Binding-site contacts:
Ligand atom O7 contacts residue ASN122 of chain 1.B at 2.8 Å (h-bond).
Ligand atom N2 contacts residue ASN122 of chain 1.B at 2.8 Å (h-bond).
Ligand atom C3 contacts residue ASN122 of chain 1.B at 3.8 Å.
Ligand atom C6 contacts residue VAL127 of chain 1.B at 3.9 Å (hydrophobic).
Ligand atom C1 contacts residue VAL127 of chain 1.B at 3.9 Å (hydrophobic).
Ligand atom C2 contacts residue ASN122 of chain 1.B at 2.4 Å.
Ligand atom C8 contacts residue ASN125 of chain 1.B at 4.1 Å.
Ligand atom O5 contacts residue VAL127 of chain 1.B at 3.9 Å.
Ligand atom C5 contacts residue VAL127 of chain 1.B at 3.7 Å (hydrophobic).
Ligand atom O5 contacts residue ASN122 of chain 1.B at 2.4 Å (h-bond).
Ligand atom C7 contacts residue ASN122 of chain 1.B at 3.0 Å.
Ligand atom C5 contacts residue ASN122 of chain 1.B at 3.7 Å.
Ligand atom C1 contacts residue ASN122 of chain 1.B at 1.4 Å.
Ligand atom C8 contacts residue ASN122 of chain 1.B at 4.0 Å.
Ligand atom C6 contacts residue VAL120 of chain 1.B at 4.4 Å (hydrophobic).
Ligand atom C4 contacts residue ASN122 of chain 1.B at 4.3 Å.

Sequence of chain 1.B:
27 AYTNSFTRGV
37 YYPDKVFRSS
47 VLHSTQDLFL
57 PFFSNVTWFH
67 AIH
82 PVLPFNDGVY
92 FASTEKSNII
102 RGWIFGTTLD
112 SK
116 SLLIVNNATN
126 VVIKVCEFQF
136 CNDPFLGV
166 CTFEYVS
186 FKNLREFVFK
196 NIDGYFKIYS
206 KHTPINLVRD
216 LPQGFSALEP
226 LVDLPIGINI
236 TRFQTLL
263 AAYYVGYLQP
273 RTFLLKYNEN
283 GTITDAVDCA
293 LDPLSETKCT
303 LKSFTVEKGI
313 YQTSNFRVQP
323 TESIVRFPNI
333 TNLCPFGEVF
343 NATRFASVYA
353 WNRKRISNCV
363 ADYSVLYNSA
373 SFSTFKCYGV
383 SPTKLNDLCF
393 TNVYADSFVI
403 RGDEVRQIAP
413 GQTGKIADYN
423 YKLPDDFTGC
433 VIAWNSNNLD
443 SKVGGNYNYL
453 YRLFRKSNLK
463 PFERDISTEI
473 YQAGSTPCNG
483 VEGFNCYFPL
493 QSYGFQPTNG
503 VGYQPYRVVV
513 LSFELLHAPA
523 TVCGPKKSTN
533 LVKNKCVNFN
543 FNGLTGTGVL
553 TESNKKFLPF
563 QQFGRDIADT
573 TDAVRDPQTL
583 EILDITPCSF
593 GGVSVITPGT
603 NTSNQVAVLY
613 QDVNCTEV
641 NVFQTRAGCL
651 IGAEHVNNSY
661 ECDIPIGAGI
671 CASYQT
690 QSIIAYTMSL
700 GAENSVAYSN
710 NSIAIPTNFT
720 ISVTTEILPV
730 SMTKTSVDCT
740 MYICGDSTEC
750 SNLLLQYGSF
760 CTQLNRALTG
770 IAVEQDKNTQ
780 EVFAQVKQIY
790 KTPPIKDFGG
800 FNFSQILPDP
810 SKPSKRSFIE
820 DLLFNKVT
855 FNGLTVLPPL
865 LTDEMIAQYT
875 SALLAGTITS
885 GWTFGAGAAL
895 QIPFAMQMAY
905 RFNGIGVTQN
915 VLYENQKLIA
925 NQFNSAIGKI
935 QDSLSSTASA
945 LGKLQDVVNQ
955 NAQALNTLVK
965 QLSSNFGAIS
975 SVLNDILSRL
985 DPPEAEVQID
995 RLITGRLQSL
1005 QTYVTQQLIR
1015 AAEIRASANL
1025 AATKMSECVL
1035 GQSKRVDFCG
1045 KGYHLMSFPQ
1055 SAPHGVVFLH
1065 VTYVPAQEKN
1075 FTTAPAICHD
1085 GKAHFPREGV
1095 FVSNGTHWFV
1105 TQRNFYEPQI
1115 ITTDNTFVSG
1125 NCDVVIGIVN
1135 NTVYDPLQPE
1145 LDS

This protein binds this small molecule.
Small molecule (SMILES): CC(=O)N[C@@H]1[C@@H](O)[C@H](O)[C@@H](CO)O[C@H]1O